The small molecule below binds the protein below.
Small molecule (SMILES): CC1=N[C@@H]2[C@@H](O)[C@H](O)[C@@H](CO)O[C@@H]2S1

Sequence of chain 1.A:
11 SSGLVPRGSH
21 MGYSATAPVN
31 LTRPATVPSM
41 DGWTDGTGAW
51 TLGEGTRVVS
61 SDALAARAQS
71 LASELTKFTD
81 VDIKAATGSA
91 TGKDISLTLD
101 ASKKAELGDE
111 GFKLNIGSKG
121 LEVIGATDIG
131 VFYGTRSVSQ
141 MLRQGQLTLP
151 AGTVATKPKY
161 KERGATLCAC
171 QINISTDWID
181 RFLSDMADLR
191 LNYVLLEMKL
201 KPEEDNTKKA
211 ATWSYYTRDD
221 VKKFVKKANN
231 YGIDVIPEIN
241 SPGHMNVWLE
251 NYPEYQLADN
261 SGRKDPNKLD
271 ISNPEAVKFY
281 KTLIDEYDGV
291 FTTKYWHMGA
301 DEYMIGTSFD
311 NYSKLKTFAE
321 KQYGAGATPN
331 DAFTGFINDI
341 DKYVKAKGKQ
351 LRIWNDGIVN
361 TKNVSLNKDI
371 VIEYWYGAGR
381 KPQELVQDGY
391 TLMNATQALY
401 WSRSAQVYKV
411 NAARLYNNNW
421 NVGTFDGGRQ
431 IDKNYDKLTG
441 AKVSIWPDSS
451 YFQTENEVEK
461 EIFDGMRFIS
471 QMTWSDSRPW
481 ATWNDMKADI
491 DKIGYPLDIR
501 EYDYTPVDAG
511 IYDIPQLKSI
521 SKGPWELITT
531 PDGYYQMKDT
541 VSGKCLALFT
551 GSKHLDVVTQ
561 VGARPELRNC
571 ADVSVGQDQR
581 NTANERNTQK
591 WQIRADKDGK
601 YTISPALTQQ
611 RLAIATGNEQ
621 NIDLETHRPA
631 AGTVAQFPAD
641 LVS

Binding-site contacts:
Ligand atom O4 contacts residue ASP448 of chain 1.A at 2.7 Å (salt-bridge).
Ligand atom C2 contacts residue GAL1 of chain 1.C at 3.6 Å.
Ligand atom C6 contacts residue TYR408 of chain 1.A at 3.5 Å (hydrophobic).
Ligand atom N2 contacts residue GLU302 of chain 1.A at 3.6 Å.
Ligand atom C4 contacts residue TRP446 of chain 1.A at 4.1 Å (hydrophobic).
Ligand atom C1 contacts residue TRP375 of chain 1.A at 3.9 Å (hydrophobic).
Ligand atom S1 contacts residue TRP375 of chain 1.A at 3.7 Å.
Ligand atom O5 contacts residue TYR408 of chain 1.A at 4.1 Å.
Ligand atom O5 contacts residue TYR400 of chain 1.A at 3.9 Å.
Ligand atom O4 contacts residue GAL1 of chain 1.C at 2.9 Å (h-bond).
Ligand atom C5 contacts residue TRP446 of chain 1.A at 3.8 Å (hydrophobic).
Ligand atom C4 contacts residue GAL1 of chain 1.C at 3.2 Å.
Ligand atom C2 contacts residue GLU302 of chain 1.A at 3.4 Å.
Ligand atom O3 contacts residue GAL1 of chain 1.C at 1.4 Å.
Ligand atom C6 contacts residue ASP448 of chain 1.A at 3.3 Å.
Ligand atom S1 contacts residue TYR400 of chain 1.A at 3.0 Å (h-bond).
Ligand atom O6 contacts residue ASP448 of chain 1.A at 2.6 Å (salt-bridge).
Ligand atom O3 contacts residue HIS244 of chain 1.A at 4.0 Å.
Ligand atom O3 contacts residue ASP301 of chain 1.A at 4.1 Å.
Ligand atom C6 contacts residue TRP446 of chain 1.A at 3.5 Å (hydrophobic).
Ligand atom C7 contacts residue TRP446 of chain 1.A at 4.1 Å (hydrophobic).
Ligand atom O3 contacts residue GLU302 of chain 1.A at 3.8 Å.
Ligand atom C6 contacts residue TYR400 of chain 1.A at 4.2 Å (hydrophobic).
Ligand atom O4 contacts residue TRP446 of chain 1.A at 3.4 Å.
Ligand atom C2 contacts residue ASP301 of chain 1.A at 3.9 Å.
Ligand atom N2 contacts residue ASP301 of chain 1.A at 2.8 Å (salt-bridge).
Ligand atom C8 contacts residue TRP354 of chain 1.A at 3.6 Å (hydrophobic).
Ligand atom C5 contacts residue TYR400 of chain 1.A at 4.2 Å (hydrophobic).
Ligand atom C4 contacts residue ASP448 of chain 1.A at 3.6 Å.
Ligand atom C8 contacts residue TRP446 of chain 1.A at 4.1 Å (hydrophobic).
Ligand atom C8 contacts residue ASP301 of chain 1.A at 3.4 Å.
Ligand atom C3 contacts residue GAL1 of chain 1.C at 2.4 Å.
Ligand atom C1 contacts residue GLU302 of chain 1.A at 3.9 Å.
Ligand atom C8 contacts residue TRP375 of chain 1.A at 3.8 Å (hydrophobic).
Ligand atom O6 contacts residue TYR408 of chain 1.A at 3.4 Å.
Ligand atom S1 contacts residue TRP446 of chain 1.A at 3.8 Å.
Ligand atom C7 contacts residue TRP375 of chain 1.A at 3.9 Å (hydrophobic).
Ligand atom C3 contacts residue TRP446 of chain 1.A at 4.1 Å (hydrophobic).
Ligand atom N2 contacts residue GAL1 of chain 1.C at 3.6 Å.
Ligand atom C7 contacts residue ASP301 of chain 1.A at 3.5 Å.